Sequence of chain 12.F:
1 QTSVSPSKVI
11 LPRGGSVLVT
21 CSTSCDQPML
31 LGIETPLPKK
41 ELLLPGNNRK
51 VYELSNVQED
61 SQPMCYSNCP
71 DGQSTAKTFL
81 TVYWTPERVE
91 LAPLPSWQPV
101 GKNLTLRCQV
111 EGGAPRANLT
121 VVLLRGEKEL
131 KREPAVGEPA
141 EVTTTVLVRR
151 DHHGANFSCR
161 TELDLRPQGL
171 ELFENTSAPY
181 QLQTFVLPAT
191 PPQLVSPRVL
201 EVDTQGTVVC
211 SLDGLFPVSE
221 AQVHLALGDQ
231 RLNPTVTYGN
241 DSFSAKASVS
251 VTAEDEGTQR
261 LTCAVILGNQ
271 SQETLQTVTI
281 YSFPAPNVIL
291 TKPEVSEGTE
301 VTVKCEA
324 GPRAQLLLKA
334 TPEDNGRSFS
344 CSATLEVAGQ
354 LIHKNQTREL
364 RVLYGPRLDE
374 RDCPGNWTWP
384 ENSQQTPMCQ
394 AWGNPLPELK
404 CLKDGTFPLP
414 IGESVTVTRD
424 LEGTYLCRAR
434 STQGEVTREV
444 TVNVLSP

A small-molecule ligand and the protein it binds are described below.
Small molecule (SMILES): CC(=O)N[C@@H]1[C@@H](O)[C@H](O)[C@@H](CO)O[C@H]1O

Binding-site contacts:
Ligand atom O7 contacts residue GLY239 of chain 12.F at 3.6 Å.
Ligand atom C7 contacts residue ASN240 of chain 12.F at 3.2 Å.
Ligand atom N2 contacts residue ASN240 of chain 12.F at 2.8 Å (h-bond).
Ligand atom C3 contacts residue ASN240 of chain 12.F at 3.7 Å.
Ligand atom C5 contacts residue ASN240 of chain 12.F at 3.7 Å.
Ligand atom O5 contacts residue ASN240 of chain 12.F at 2.4 Å (h-bond).
Ligand atom C4 contacts residue ASN240 of chain 12.F at 4.3 Å.
Ligand atom O7 contacts residue ASN240 of chain 12.F at 3.0 Å (h-bond).
Ligand atom C8 contacts residue ASN240 of chain 12.F at 3.9 Å.
Ligand atom C2 contacts residue ASN240 of chain 12.F at 2.5 Å.
Ligand atom C1 contacts residue ASN240 of chain 12.F at 1.5 Å.